Sequence of chain 1.F:
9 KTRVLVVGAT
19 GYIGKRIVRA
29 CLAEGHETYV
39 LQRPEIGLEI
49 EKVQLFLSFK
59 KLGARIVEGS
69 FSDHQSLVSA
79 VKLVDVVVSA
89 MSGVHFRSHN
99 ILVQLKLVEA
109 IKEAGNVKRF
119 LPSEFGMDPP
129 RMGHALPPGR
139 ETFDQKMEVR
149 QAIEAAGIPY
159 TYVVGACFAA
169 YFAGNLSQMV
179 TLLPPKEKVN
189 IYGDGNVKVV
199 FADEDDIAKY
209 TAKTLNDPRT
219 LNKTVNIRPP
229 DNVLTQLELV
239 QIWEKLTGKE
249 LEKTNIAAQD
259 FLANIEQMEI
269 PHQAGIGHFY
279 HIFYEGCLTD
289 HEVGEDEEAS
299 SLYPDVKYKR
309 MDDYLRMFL

This protein binds this small molecule.
Small molecule (SMILES): COc1cc(C[C@@H]2CO[C@@H](c3ccc(O)c(OC)c3)[C@@H]2CO)ccc1O

Sequence of chain 1.E:
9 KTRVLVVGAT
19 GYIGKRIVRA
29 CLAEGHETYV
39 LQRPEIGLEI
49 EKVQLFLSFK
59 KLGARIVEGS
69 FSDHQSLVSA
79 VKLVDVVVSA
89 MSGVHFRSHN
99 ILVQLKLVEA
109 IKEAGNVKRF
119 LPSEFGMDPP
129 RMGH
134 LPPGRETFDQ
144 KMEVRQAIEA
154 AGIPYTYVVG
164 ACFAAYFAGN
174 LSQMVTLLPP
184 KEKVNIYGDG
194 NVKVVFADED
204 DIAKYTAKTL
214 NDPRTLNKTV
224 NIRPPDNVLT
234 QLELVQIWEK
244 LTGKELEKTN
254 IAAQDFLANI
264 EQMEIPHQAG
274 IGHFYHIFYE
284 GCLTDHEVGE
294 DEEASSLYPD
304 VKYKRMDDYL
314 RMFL

Binding-site contacts:
Ligand atom CAA contacts residue ILE280 of chain 1.F at 3.7 Å (hydrophobic).
Ligand atom OAB contacts residue NDP1 of chain 1.R at 3.6 Å.
Ligand atom OAX contacts residue LEU46 of chain 1.E at 3.9 Å.
Ligand atom OAX contacts residue MET177 of chain 1.F at 3.5 Å.
Ligand atom OAZ contacts residue MET177 of chain 1.F at 3.5 Å.
Ligand atom OAB contacts residue GLY124 of chain 1.F at 3.6 Å.
Ligand atom CAF contacts residue HIS276 of chain 1.F at 3.9 Å.
Ligand atom OAM contacts residue PHE94 of chain 1.F at 3.4 Å.
Ligand atom CAY contacts residue TYR169 of chain 1.F at 3.4 Å (hydrophobic).
Ligand atom OAI contacts residue GLY124 of chain 1.F at 3.2 Å.
Ligand atom CAW contacts residue PHE277 of chain 1.F at 3.8 Å (hydrophobic).
Ligand atom CAN contacts residue PHE94 of chain 1.F at 3.8 Å (hydrophobic).
Ligand atom CAE contacts residue NDP1 of chain 1.R at 3.7 Å.
Ligand atom CAY contacts residue ASN173 of chain 1.F at 3.4 Å.
Ligand atom CAY contacts residue GLN176 of chain 1.F at 3.7 Å.
Ligand atom CAJ contacts residue NDP1 of chain 1.R at 3.6 Å.
Ligand atom CAG contacts residue NDP1 of chain 1.R at 3.7 Å.
Ligand atom CAP contacts residue PHE170 of chain 1.F at 3.9 Å (hydrophobic).
Ligand atom CAL contacts residue NDP1 of chain 1.R at 3.6 Å.
Ligand atom CAD contacts residue NDP1 of chain 1.R at 3.4 Å.
Ligand atom CAU contacts residue LEU46 of chain 1.E at 3.9 Å (hydrophobic).
Ligand atom CAY contacts residue THR179 of chain 1.F at 3.7 Å.
Ligand atom CAS contacts residue PHE94 of chain 1.F at 3.4 Å (hydrophobic).
Ligand atom CAJ contacts residue PHE170 of chain 1.F at 3.7 Å (hydrophobic).
Ligand atom OAM contacts residue VAL92 of chain 1.F at 3.8 Å.
Ligand atom CAP contacts residue PHE277 of chain 1.F at 3.5 Å (hydrophobic).
Ligand atom OAI contacts residue MET125 of chain 1.F at 2.6 Å (h-bond).
Ligand atom CAH contacts residue MET125 of chain 1.F at 3.7 Å (hydrophobic).
Ligand atom OAX contacts residue VAL178 of chain 1.F at 3.0 Å (h-bond).
Ligand atom OAZ contacts residue VAL178 of chain 1.F at 3.1 Å (h-bond).
Ligand atom OAQ contacts residue HIS276 of chain 1.F at 3.0 Å (h-bond).
Ligand atom OAB contacts residue MET125 of chain 1.F at 3.1 Å (h-bond).
Ligand atom CAR contacts residue PHE94 of chain 1.F at 3.5 Å (hydrophobic).
Ligand atom CAC contacts residue NDP1 of chain 1.R at 3.8 Å.
Ligand atom CAU contacts residue MET177 of chain 1.F at 3.8 Å (hydrophobic).
Ligand atom CAA contacts residue NDP1 of chain 1.R at 3.5 Å.
Ligand atom CAC contacts residue MET125 of chain 1.F at 3.5 Å (hydrophobic).
Ligand atom OAM contacts residue TYR169 of chain 1.F at 3.9 Å.
Ligand atom OAZ contacts residue LEU46 of chain 1.E at 3.8 Å.
Ligand atom OAQ contacts residue GLY273 of chain 1.F at 3.8 Å.